A protein and the small-molecule ligand that binds it are described below.
Small molecule (SMILES): Cc1nnc2c(NC3CCN(C)CC3)cc(C(=O)N3[C@H]4Cc5ccccc5[C@@H]3CNC4=O)nn12

Sequence of chain 1.A:
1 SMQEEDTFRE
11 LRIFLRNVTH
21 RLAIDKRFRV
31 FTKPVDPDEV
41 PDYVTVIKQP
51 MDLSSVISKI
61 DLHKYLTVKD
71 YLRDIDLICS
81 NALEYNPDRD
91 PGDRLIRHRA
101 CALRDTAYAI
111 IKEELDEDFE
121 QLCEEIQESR

Binding-site contacts:
Ligand atom N4 contacts residue ASN86 of chain 1.A at 2.9 Å (h-bond).
Ligand atom N6 contacts residue VAL30 of chain 1.A at 3.9 Å.
Ligand atom N1 contacts residue ILE96 of chain 1.A at 3.7 Å.
Ligand atom C6 contacts residue ASN86 of chain 1.A at 3.6 Å.
Ligand atom C15 contacts residue VAL30 of chain 1.A at 3.5 Å (hydrophobic).
Ligand atom N contacts residue ILE96 of chain 1.A at 3.8 Å.
Ligand atom C17 contacts residue LYS33 of chain 1.A at 3.9 Å.
Ligand atom C contacts residue PHE31 of chain 1.A at 3.8 Å (hydrophobic).
Ligand atom C16 contacts residue LYS33 of chain 1.A at 3.8 Å.
Ligand atom C8 contacts residue ASP93 of chain 1.A at 3.8 Å.
Ligand atom C22 contacts residue GLU39 of chain 1.A at 3.3 Å.
Ligand atom N contacts residue ASN86 of chain 1.A at 3.6 Å (h-bond).
Ligand atom N7 contacts residue GLU39 of chain 1.A at 2.9 Å (salt-bridge).
Ligand atom O1 contacts residue ASP36 of chain 1.A at 2.8 Å (salt-bridge).
Ligand atom N4 contacts residue TYR85 of chain 1.A at 3.9 Å.
Ligand atom C1 contacts residue VAL35 of chain 1.A at 3.8 Å (hydrophobic).
Ligand atom N1 contacts residue ASN86 of chain 1.A at 2.9 Å (h-bond).
Ligand atom O1 contacts residue VAL40 of chain 1.A at 3.7 Å.
Ligand atom C5 contacts residue ASN86 of chain 1.A at 3.9 Å.
Ligand atom C16 contacts residue ARG29 of chain 1.A at 3.9 Å.
Ligand atom C7 contacts residue ASP93 of chain 1.A at 3.8 Å.
Ligand atom C16 contacts residue VAL30 of chain 1.A at 3.3 Å (hydrophobic).
Ligand atom C18 contacts residue ARG29 of chain 1.A at 3.6 Å.
Ligand atom O1 contacts residue VAL35 of chain 1.A at 3.6 Å.
Ligand atom C14 contacts residue VAL30 of chain 1.A at 3.4 Å (hydrophobic).
Ligand atom C2 contacts residue ASN86 of chain 1.A at 4.0 Å.
Ligand atom C23 contacts residue VAL40 of chain 1.A at 3.9 Å (hydrophobic).
Ligand atom C2 contacts residue ILE96 of chain 1.A at 4.0 Å (hydrophobic).
Ligand atom C17 contacts residue THR32 of chain 1.A at 3.8 Å.
Ligand atom C17 contacts residue ARG29 of chain 1.A at 3.2 Å.
Ligand atom C20 contacts residue VAL30 of chain 1.A at 3.9 Å (hydrophobic).
Ligand atom C19 contacts residue ARG29 of chain 1.A at 3.5 Å.
Ligand atom N3 contacts residue VAL30 of chain 1.A at 3.7 Å.
Ligand atom C7 contacts residue ASN86 of chain 1.A at 3.3 Å.
Ligand atom O contacts residue VAL30 of chain 1.A at 3.6 Å.
Ligand atom C contacts residue VAL30 of chain 1.A at 3.5 Å (hydrophobic).
Ligand atom N1 contacts residue TYR85 of chain 1.A at 3.7 Å.
Ligand atom C21 contacts residue VAL30 of chain 1.A at 3.9 Å (hydrophobic).
Ligand atom C contacts residue VAL35 of chain 1.A at 3.5 Å (hydrophobic).
Ligand atom C12 contacts residue VAL30 of chain 1.A at 3.6 Å (hydrophobic).